Sequence of chain 1.A:
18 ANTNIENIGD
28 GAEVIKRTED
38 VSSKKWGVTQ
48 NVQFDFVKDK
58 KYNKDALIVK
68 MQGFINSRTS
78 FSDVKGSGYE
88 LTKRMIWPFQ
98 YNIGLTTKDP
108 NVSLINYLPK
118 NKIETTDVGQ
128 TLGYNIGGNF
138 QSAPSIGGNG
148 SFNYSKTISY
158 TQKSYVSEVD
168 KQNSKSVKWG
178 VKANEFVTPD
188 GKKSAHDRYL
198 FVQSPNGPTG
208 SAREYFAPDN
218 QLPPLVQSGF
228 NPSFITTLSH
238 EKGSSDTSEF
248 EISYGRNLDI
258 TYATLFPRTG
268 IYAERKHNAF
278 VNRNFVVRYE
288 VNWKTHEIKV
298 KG

Binding-site contacts:
Ligand atom O1 contacts residue ARG280 of chain 1.A at 3.3 Å.
Ligand atom O2 contacts residue TRP43 of chain 1.A at 3.8 Å.
Ligand atom CB contacts residue SER79 of chain 1.A at 3.5 Å.
Ligand atom CD2 contacts residue ARG91 of chain 1.A at 3.7 Å.
Ligand atom O1 contacts residue ARG253 of chain 1.A at 3.3 Å (salt-bridge).
Ligand atom O1 contacts residue ARG91 of chain 1.A at 3.2 Å (salt-bridge).
Ligand atom CE2 contacts residue ILE93 of chain 1.A at 3.8 Å (hydrophobic).
Ligand atom O contacts residue ARG75 of chain 1.A at 3.8 Å.
Ligand atom O2 contacts residue ARG280 of chain 1.A at 2.7 Å (salt-bridge).
Ligand atom O contacts residue SER79 of chain 1.A at 3.7 Å.
Ligand atom CD2 contacts residue ARG280 of chain 1.A at 4.1 Å.
Ligand atom CG contacts residue ARG91 of chain 1.A at 3.2 Å.
Ligand atom O3 contacts residue ARG253 of chain 1.A at 3.1 Å (salt-bridge).
Ligand atom O3 contacts residue LYS42 of chain 1.A at 3.9 Å.
Ligand atom CZ contacts residue ARG91 of chain 1.A at 3.9 Å.
Ligand atom S contacts residue ARG91 of chain 1.A at 3.9 Å.
Ligand atom CD1 contacts residue LYS82 of chain 1.A at 4.0 Å.
Ligand atom O contacts residue LYS82 of chain 1.A at 3.3 Å (salt-bridge).
Ligand atom O1 contacts residue TYR259 of chain 1.A at 3.5 Å (h-bond).
Ligand atom C contacts residue SER79 of chain 1.A at 4.1 Å.
Ligand atom O2 contacts residue ILE257 of chain 1.A at 3.2 Å.
Ligand atom CE1 contacts residue LEU255 of chain 1.A at 3.8 Å (hydrophobic).
Ligand atom O2 contacts residue TYR259 of chain 1.A at 3.4 Å (h-bond).
Ligand atom S contacts residue TYR259 of chain 1.A at 3.9 Å.
Ligand atom O3 contacts residue ARG75 of chain 1.A at 2.7 Å (salt-bridge).
Ligand atom S contacts residue ARG75 of chain 1.A at 3.6 Å (salt-bridge).
Ligand atom S contacts residue ARG280 of chain 1.A at 4.1 Å.
Ligand atom O1 contacts residue LEU255 of chain 1.A at 3.5 Å.
Ligand atom OH contacts residue ARG75 of chain 1.A at 3.4 Å (salt-bridge).
Ligand atom CE2 contacts residue ARG91 of chain 1.A at 3.9 Å.
Ligand atom O2 contacts residue ARG91 of chain 1.A at 3.0 Å (salt-bridge).
Ligand atom CB contacts residue ARG91 of chain 1.A at 3.5 Å.
Ligand atom CE1 contacts residue ARG91 of chain 1.A at 3.8 Å.
Ligand atom CH3 contacts residue ARG75 of chain 1.A at 3.6 Å.
Ligand atom CE2 contacts residue ARG280 of chain 1.A at 3.9 Å.
Ligand atom O3 contacts residue TRP43 of chain 1.A at 3.8 Å.
Ligand atom CD1 contacts residue ARG91 of chain 1.A at 3.3 Å.
Ligand atom CD2 contacts residue ILE93 of chain 1.A at 3.7 Å (hydrophobic).
Ligand atom CZ contacts residue ARG280 of chain 1.A at 4.1 Å.
Ligand atom S contacts residue ARG253 of chain 1.A at 3.9 Å.

This protein binds this small molecule.
Small molecule (SMILES): CC(=O)N[C@@H](CC(=O)O)C(=O)N[C@@H](Cc1ccc(OS(=O)(=O)O)cc1)C(=O)N[C@@H](CC(=O)O)C(=O)N[C@@H](Cc1ccc(OS(=O)(=O)O)cc1)C(=O)NCC=O